Sequence of chain 1.A:
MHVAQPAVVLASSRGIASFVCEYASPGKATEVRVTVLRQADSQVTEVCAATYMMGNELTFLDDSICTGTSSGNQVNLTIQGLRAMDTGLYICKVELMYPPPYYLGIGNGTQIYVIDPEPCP

This small molecule binds to this protein.
Small molecule (SMILES): CC(=O)N[C@@H]1[C@@H](O)[C@H](O)[C@@H](CO)O[C@H]1O

Binding-site contacts:
Ligand atom C1 contacts residue SER20 of chain 1.A at 4.2 Å.
Ligand atom C5 contacts residue SER20 of chain 1.A at 3.6 Å.
Ligand atom C1 contacts residue ASN78 of chain 1.A at 1.4 Å.
Ligand atom O5 contacts residue THR80 of chain 1.A at 3.6 Å.
Ligand atom C4 contacts residue ASN78 of chain 1.A at 4.1 Å.
Ligand atom C5 contacts residue THR80 of chain 1.A at 3.8 Å.
Ligand atom O7 contacts residue ASN78 of chain 1.A at 2.9 Å (h-bond).
Ligand atom O6 contacts residue THR80 of chain 1.A at 4.2 Å.
Ligand atom C2 contacts residue ASN78 of chain 1.A at 2.2 Å.
Ligand atom C3 contacts residue ASN78 of chain 1.A at 3.6 Å.
Ligand atom C6 contacts residue SER20 of chain 1.A at 3.9 Å.
Ligand atom C8 contacts residue VAL22 of chain 1.A at 4.1 Å (hydrophobic).
Ligand atom C8 contacts residue ASN78 of chain 1.A at 4.2 Å.
Ligand atom N2 contacts residue ASN78 of chain 1.A at 2.7 Å (h-bond).
Ligand atom C5 contacts residue ASN78 of chain 1.A at 3.6 Å.
Ligand atom C6 contacts residue THR80 of chain 1.A at 3.5 Å.
Ligand atom O5 contacts residue ASN78 of chain 1.A at 2.4 Å (h-bond).
Ligand atom C7 contacts residue ASN78 of chain 1.A at 3.0 Å.
Ligand atom O5 contacts residue SER20 of chain 1.A at 3.9 Å.